Sequence of chain 41.D:
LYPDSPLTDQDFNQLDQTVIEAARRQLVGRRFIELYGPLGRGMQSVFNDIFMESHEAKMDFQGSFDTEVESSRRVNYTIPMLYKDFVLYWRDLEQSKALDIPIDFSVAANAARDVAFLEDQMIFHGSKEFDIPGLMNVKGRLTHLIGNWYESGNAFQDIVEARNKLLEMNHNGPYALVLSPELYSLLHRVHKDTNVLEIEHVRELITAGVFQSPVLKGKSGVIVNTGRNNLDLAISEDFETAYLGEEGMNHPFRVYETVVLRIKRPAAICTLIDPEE

A protein and the small-molecule ligand that binds it are described below.
Small molecule (SMILES): CC[C@H](C)[C@H](NC(=O)[C@H](CC(C)C)NC(=O)[C@H](CO)NC(=O)CNC(=O)[C@@H](NC(=O)[C@@H](N)[C@@H](C)O)C(C)C)C(=O)N[C@H](C=O)CCC(N)=O

Binding-site contacts:
Ligand atom CG contacts residue LEU40 of chain 41.D at 4.4 Å (hydrophobic).
Ligand atom CB contacts residue PRO43 of chain 41.D at 3.8 Å (hydrophobic).
Ligand atom O contacts residue ARG29 of chain 41.D at 3.8 Å.
Ligand atom OG contacts residue ILE25 of chain 41.D at 4.0 Å.
Ligand atom N contacts residue PRO43 of chain 41.D at 4.4 Å.
Ligand atom CB contacts residue LEU40 of chain 41.D at 4.1 Å (hydrophobic).
Ligand atom C contacts residue ASP243 of chain 41.D at 3.8 Å.
Ligand atom CG2 contacts residue ASP243 of chain 41.D at 3.3 Å.
Ligand atom C contacts residue ASP243 of chain 41.D at 3.9 Å.
Ligand atom O contacts residue ARG36 of chain 41.D at 3.6 Å (salt-bridge).
Ligand atom CD contacts residue ARG36 of chain 41.D at 4.1 Å.
Ligand atom CA contacts residue PRO43 of chain 41.D at 4.4 Å (hydrophobic).
Ligand atom CB contacts residue ARG29 of chain 41.D at 4.1 Å.
Ligand atom CG1 contacts residue ARG35 of chain 41.D at 4.2 Å.
Ligand atom CA contacts residue ARG29 of chain 41.D at 4.0 Å.
Ligand atom NE2 contacts residue ARG36 of chain 41.D at 3.9 Å.
Ligand atom CA contacts residue ASP243 of chain 41.D at 4.4 Å.
Ligand atom N contacts residue ASP243 of chain 41.D at 3.2 Å (salt-bridge).
Ligand atom CB contacts residue ARG35 of chain 41.D at 4.1 Å.
Ligand atom CG2 contacts residue LEU40 of chain 41.D at 4.2 Å (hydrophobic).
Ligand atom O contacts residue ARG35 of chain 41.D at 3.1 Å (salt-bridge).
Ligand atom CA contacts residue ASP243 of chain 41.D at 3.3 Å.
Ligand atom CG2 contacts residue PRO43 of chain 41.D at 3.9 Å (hydrophobic).
Ligand atom CB contacts residue ASP243 of chain 41.D at 4.3 Å.
Ligand atom CD1 contacts residue ARG35 of chain 41.D at 4.5 Å.
Ligand atom C contacts residue ARG35 of chain 41.D at 4.4 Å.
Ligand atom C contacts residue ARG36 of chain 41.D at 3.2 Å.
Ligand atom CB contacts residue ARG35 of chain 41.D at 3.5 Å.
Ligand atom OE1 contacts residue ARG36 of chain 41.D at 3.8 Å.
Ligand atom OG contacts residue ARG29 of chain 41.D at 4.3 Å.
Ligand atom CA contacts residue ARG35 of chain 41.D at 3.9 Å.
Ligand atom CA contacts residue ASP243 of chain 41.D at 4.3 Å.
Ligand atom C contacts residue ARG35 of chain 41.D at 3.6 Å.
Ligand atom CD1 contacts residue LEU40 of chain 41.D at 3.8 Å (hydrophobic).
Ligand atom N contacts residue ARG35 of chain 41.D at 4.1 Å.
Ligand atom O contacts residue ARG35 of chain 41.D at 3.4 Å (salt-bridge).
Ligand atom O contacts residue ASP243 of chain 41.D at 4.1 Å.
Ligand atom CD1 contacts residue LEU32 of chain 41.D at 3.8 Å (hydrophobic).
Ligand atom CD1 contacts residue ARG29 of chain 41.D at 4.4 Å.
Ligand atom N contacts residue ASP243 of chain 41.D at 2.8 Å (salt-bridge).